Binding-site contacts:
Ligand atom N2 contacts residue ASN32 of chain 1.A at 2.9 Å (h-bond).
Ligand atom C8 contacts residue THR34 of chain 1.A at 3.9 Å.
Ligand atom O7 contacts residue THR34 of chain 1.A at 4.5 Å.
Ligand atom C1 contacts residue ASN32 of chain 1.A at 1.4 Å.
Ligand atom N2 contacts residue NAG1 of chain 1.I at 3.3 Å (h-bond).
Ligand atom O7 contacts residue ASN32 of chain 1.A at 3.2 Å (h-bond).
Ligand atom C5 contacts residue NAG1 of chain 1.I at 4.1 Å.
Ligand atom C4 contacts residue ASN32 of chain 1.A at 4.2 Å.
Ligand atom N2 contacts residue ASN32 of chain 1.B at 3.6 Å.
Ligand atom O4 contacts residue NAG1 of chain 1.I at 3.4 Å (h-bond).
Ligand atom C1 contacts residue ASN32 of chain 1.B at 4.2 Å.
Ligand atom C8 contacts residue ASN32 of chain 1.A at 4.4 Å.
Ligand atom C7 contacts residue NAG1 of chain 1.I at 3.7 Å.
Ligand atom C5 contacts residue ASN32 of chain 1.A at 3.7 Å.
Ligand atom O5 contacts residue ASN32 of chain 1.A at 2.4 Å (h-bond).
Ligand atom C6 contacts residue THR30 of chain 1.A at 4.4 Å.
Ligand atom C7 contacts residue THR34 of chain 1.A at 4.3 Å.
Ligand atom C3 contacts residue NAG1 of chain 1.I at 3.6 Å.
Ligand atom O3 contacts residue NAG1 of chain 1.I at 4.1 Å.
Ligand atom C2 contacts residue NAG1 of chain 1.I at 4.4 Å.
Ligand atom C8 contacts residue NAG1 of chain 1.I at 3.3 Å.
Ligand atom C2 contacts residue ASN32 of chain 1.B at 4.1 Å.
Ligand atom C2 contacts residue ASN32 of chain 1.A at 2.5 Å.
Ligand atom C3 contacts residue ASN32 of chain 1.A at 3.8 Å.
Ligand atom C7 contacts residue ASN32 of chain 1.A at 3.2 Å.
Ligand atom C4 contacts residue NAG1 of chain 1.I at 4.0 Å.
Ligand atom C3 contacts residue ASN32 of chain 1.B at 3.9 Å.

A protein and the small-molecule ligand that binds it are described below.
Small molecule (SMILES): CC(=O)N[C@@H]1[C@@H](O)[C@H](O)[C@@H](CO)O[C@H]1O

Sequence of chain 1.B:
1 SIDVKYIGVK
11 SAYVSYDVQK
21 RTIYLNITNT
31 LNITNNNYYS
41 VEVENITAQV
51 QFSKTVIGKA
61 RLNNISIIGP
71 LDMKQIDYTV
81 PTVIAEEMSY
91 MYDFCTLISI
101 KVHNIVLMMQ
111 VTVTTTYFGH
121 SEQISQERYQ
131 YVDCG

Sequence of chain 1.A:
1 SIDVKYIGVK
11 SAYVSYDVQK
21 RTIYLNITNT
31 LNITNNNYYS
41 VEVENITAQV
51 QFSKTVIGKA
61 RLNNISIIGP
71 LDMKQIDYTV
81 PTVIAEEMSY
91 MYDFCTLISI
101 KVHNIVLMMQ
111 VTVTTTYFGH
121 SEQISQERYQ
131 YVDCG